Sequence of chain 2.D:
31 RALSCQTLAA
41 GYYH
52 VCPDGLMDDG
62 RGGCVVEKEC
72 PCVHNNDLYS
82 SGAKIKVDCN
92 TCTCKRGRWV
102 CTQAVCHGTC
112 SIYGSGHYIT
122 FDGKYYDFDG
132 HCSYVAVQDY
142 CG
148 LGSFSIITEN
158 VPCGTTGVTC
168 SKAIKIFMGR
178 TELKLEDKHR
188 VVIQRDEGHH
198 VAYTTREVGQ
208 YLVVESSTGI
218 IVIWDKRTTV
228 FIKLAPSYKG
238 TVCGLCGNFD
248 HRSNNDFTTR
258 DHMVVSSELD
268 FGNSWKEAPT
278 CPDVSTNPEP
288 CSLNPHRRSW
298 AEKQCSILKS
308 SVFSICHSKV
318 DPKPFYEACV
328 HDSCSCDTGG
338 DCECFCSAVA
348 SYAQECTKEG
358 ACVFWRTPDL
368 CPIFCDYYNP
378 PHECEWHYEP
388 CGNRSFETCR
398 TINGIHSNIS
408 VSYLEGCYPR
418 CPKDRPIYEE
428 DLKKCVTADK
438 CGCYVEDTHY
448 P

Binding-site contacts:
Ligand atom O7 contacts residue GLU212 of chain 2.D at 4.4 Å.
Ligand atom C2 contacts residue ASN405 of chain 2.D at 2.5 Å.
Ligand atom O6 contacts residue SER214 of chain 2.D at 3.7 Å.
Ligand atom O7 contacts residue SER213 of chain 2.D at 4.1 Å.
Ligand atom O7 contacts residue SER214 of chain 2.D at 3.6 Å.
Ligand atom C7 contacts residue HIS403 of chain 2.D at 4.3 Å.
Ligand atom C4 contacts residue ASN405 of chain 2.D at 4.2 Å.
Ligand atom C7 contacts residue GLU212 of chain 2.D at 3.9 Å.
Ligand atom O3 contacts residue SER214 of chain 2.D at 3.8 Å.
Ligand atom C5 contacts residue ASN405 of chain 2.D at 3.6 Å.
Ligand atom C3 contacts residue SER214 of chain 2.D at 4.4 Å.
Ligand atom C2 contacts residue SER214 of chain 2.D at 4.4 Å.
Ligand atom O6 contacts residue ALA199 of chain 2.D at 4.4 Å.
Ligand atom C3 contacts residue ASN405 of chain 2.D at 3.8 Å.
Ligand atom C6 contacts residue SER214 of chain 2.D at 4.1 Å.
Ligand atom O5 contacts residue ASN405 of chain 2.D at 2.4 Å (h-bond).
Ligand atom N2 contacts residue GLU212 of chain 2.D at 4.1 Å.
Ligand atom N2 contacts residue HIS403 of chain 2.D at 4.2 Å.
Ligand atom O5 contacts residue SER214 of chain 2.D at 4.2 Å.
Ligand atom C8 contacts residue SER404 of chain 2.D at 4.4 Å.
Ligand atom C4 contacts residue SER214 of chain 2.D at 3.8 Å.
Ligand atom C8 contacts residue GLU212 of chain 2.D at 3.9 Å.
Ligand atom C1 contacts residue SER214 of chain 2.D at 4.2 Å.
Ligand atom C7 contacts residue ASN405 of chain 2.D at 4.0 Å.
Ligand atom C5 contacts residue SER214 of chain 2.D at 4.1 Å.
Ligand atom C1 contacts residue ASN405 of chain 2.D at 1.4 Å.
Ligand atom C8 contacts residue HIS403 of chain 2.D at 3.3 Å.
Ligand atom N2 contacts residue ASN405 of chain 2.D at 2.9 Å (h-bond).

This protein binds this small molecule.
Small molecule (SMILES): CC(=O)N[C@H]1[C@H](O[C@H]2[C@H](O)[C@@H](NC(C)=O)CO[C@@H]2CO)O[C@H](CO)[C@@H](O)[C@@H]1O